A small-molecule ligand and the protein it binds are described below.
Small molecule (SMILES): Nc1c(S(=O)(=O)O)cc(Nc2ccc(Nc3nc(Cl)nc(Nc4ccccc4S(=O)(=O)O)n3)c(S(=O)(=O)O)c2)c2c1C(=O)c1ccccc1C2=O

Binding-site contacts:
Ligand atom C10 contacts residue TYR108 of chain 1.A at 3.3 Å (hydrophobic).
Ligand atom C7 contacts residue PHE8 of chain 1.A at 3.8 Å (hydrophobic).
Ligand atom C7 contacts residue TYR7 of chain 1.A at 4.3 Å (hydrophobic).
Ligand atom N2 contacts residue ILE104 of chain 1.A at 4.0 Å.
Ligand atom O1A contacts residue ILE104 of chain 1.A at 3.1 Å.
Ligand atom C13 contacts residue TYR108 of chain 1.A at 4.1 Å (hydrophobic).
Ligand atom O4 contacts residue ARG13 of chain 1.A at 4.2 Å.
Ligand atom C8 contacts residue TYR108 of chain 1.A at 4.0 Å (hydrophobic).
Ligand atom C9 contacts residue TYR108 of chain 1.A at 3.6 Å (hydrophobic).
Ligand atom C7 contacts residue GLY205 of chain 1.A at 4.1 Å.
Ligand atom C11 contacts residue TYR108 of chain 1.A at 3.5 Å (hydrophobic).
Ligand atom C8 contacts residue PHE8 of chain 1.A at 4.5 Å (hydrophobic).
Ligand atom N2 contacts residue ARG13 of chain 1.A at 3.1 Å (salt-bridge).
Ligand atom O11 contacts residue TYR108 of chain 1.A at 3.4 Å.
Ligand atom O3A contacts residue ILE104 of chain 1.A at 4.3 Å.
Ligand atom C6 contacts residue PHE8 of chain 1.A at 3.9 Å (hydrophobic).
Ligand atom C8 contacts residue VAL10 of chain 1.A at 4.4 Å (hydrophobic).
Ligand atom C9 contacts residue GLY205 of chain 1.A at 3.7 Å.
Ligand atom O2A contacts residue ARG13 of chain 1.A at 4.1 Å.
Ligand atom C4 contacts residue TYR108 of chain 1.A at 3.9 Å (hydrophobic).
Ligand atom C12 contacts residue TYR108 of chain 1.A at 3.9 Å (hydrophobic).
Ligand atom C7 contacts residue TYR108 of chain 1.A at 4.2 Å (hydrophobic).
Ligand atom SA contacts residue ARG13 of chain 1.A at 4.4 Å.
Ligand atom O1A contacts residue ARG13 of chain 1.A at 3.3 Å (salt-bridge).
Ligand atom C7 contacts residue VAL10 of chain 1.A at 3.4 Å (hydrophobic).
Ligand atom C5 contacts residue TYR7 of chain 1.A at 4.0 Å (hydrophobic).
Ligand atom C6 contacts residue VAL10 of chain 1.A at 3.8 Å (hydrophobic).
Ligand atom SA contacts residue ILE104 of chain 1.A at 4.2 Å.
Ligand atom C5 contacts residue TYR108 of chain 1.A at 3.4 Å (hydrophobic).
Ligand atom C3 contacts residue TYR108 of chain 1.A at 4.2 Å (hydrophobic).
Ligand atom C6 contacts residue TYR108 of chain 1.A at 3.9 Å (hydrophobic).
Ligand atom C1 contacts residue ILE104 of chain 1.A at 3.8 Å (hydrophobic).
Ligand atom C2 contacts residue ILE104 of chain 1.A at 4.2 Å (hydrophobic).
Ligand atom C8 contacts residue GLY205 of chain 1.A at 3.4 Å.
Ligand atom O4 contacts residue TYR7 of chain 1.A at 2.8 Å (h-bond).
Ligand atom C6 contacts residue TYR7 of chain 1.A at 3.3 Å (hydrophobic).
Ligand atom C14 contacts residue ILE104 of chain 1.A at 4.0 Å (hydrophobic).
Ligand atom C4 contacts residue TYR7 of chain 1.A at 3.8 Å (hydrophobic).
Ligand atom NB contacts residue TYR108 of chain 1.A at 4.1 Å.

Sequence of chain 1.A:
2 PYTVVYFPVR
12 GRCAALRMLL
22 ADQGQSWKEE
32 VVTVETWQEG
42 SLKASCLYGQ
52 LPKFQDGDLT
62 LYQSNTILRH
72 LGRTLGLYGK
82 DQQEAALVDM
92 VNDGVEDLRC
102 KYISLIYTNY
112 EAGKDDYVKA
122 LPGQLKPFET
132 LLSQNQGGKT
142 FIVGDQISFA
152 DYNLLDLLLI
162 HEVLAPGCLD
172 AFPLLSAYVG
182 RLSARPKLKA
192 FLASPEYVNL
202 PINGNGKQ